Sequence of chain 1.E:
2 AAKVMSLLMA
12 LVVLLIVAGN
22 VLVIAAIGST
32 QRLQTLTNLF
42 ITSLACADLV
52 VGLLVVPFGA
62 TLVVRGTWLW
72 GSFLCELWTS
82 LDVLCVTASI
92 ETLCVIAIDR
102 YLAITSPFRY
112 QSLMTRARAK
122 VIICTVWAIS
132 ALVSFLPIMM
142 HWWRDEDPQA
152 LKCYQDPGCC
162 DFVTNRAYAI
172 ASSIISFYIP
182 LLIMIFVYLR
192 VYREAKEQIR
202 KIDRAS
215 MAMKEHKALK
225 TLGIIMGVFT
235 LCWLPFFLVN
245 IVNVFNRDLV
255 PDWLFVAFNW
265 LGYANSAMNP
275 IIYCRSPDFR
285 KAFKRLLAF

This protein binds this small molecule.
Small molecule (SMILES): CCCCCCCCCC(=O)N(CCO)C[C@@H](O)[C@@H](O)[C@@H](O)[C@@H](O)CO

Binding-site contacts:
Ligand atom C21 contacts residue THR234 of chain 1.E at 4.1 Å.
Ligand atom C27 contacts residue GLY231 of chain 1.E at 4.1 Å.
Ligand atom O53 contacts residue LEU223 of chain 1.E at 3.9 Å.
Ligand atom C60 contacts residue LEU226 of chain 1.E at 4.4 Å (hydrophobic).
Ligand atom O53 contacts residue LYS224 of chain 1.E at 4.0 Å.
Ligand atom C42 contacts residue LEU223 of chain 1.E at 3.9 Å (hydrophobic).
Ligand atom C1 contacts residue LEU238 of chain 1.E at 4.3 Å (hydrophobic).
Ligand atom C21 contacts residue MET230 of chain 1.E at 4.4 Å (hydrophobic).
Ligand atom C12 contacts residue ILE186 of chain 1.E at 4.3 Å (hydrophobic).
Ligand atom O51 contacts residue LEU223 of chain 1.E at 4.4 Å.
Ligand atom C37 contacts residue GLY227 of chain 1.E at 4.0 Å.
Ligand atom C9 contacts residue ILE186 of chain 1.E at 3.9 Å (hydrophobic).
Ligand atom C60 contacts residue GLY227 of chain 1.E at 4.3 Å.
Ligand atom C15 contacts residue THR234 of chain 1.E at 4.2 Å.
Ligand atom C41 contacts residue LEU223 of chain 1.E at 4.0 Å (hydrophobic).
Ligand atom C15 contacts residue ILE186 of chain 1.E at 4.5 Å (hydrophobic).
Ligand atom O47 contacts residue GLY227 of chain 1.E at 3.5 Å.
Ligand atom C27 contacts residue MET230 of chain 1.E at 4.0 Å (hydrophobic).